Sequence of chain 1.A:
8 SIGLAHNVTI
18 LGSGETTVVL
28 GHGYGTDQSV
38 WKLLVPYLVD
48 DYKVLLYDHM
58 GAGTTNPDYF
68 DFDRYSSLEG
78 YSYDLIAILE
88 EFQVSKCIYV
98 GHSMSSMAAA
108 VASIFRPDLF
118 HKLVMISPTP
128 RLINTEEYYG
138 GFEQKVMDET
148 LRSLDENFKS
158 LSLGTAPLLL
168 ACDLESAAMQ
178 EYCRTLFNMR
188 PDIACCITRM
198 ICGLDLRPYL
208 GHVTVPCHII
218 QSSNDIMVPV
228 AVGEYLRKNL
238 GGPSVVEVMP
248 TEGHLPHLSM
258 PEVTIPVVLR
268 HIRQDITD

A small-molecule ligand and the protein it binds are described below.
Small molecule (SMILES): CC(C)(C)CC(C)(C)c1ccc(OCCOCCOCCOCCOCCOCCOCCOCCOCCO)cc1

Binding-site contacts:
Ligand atom O25 contacts residue VAL143 of chain 1.A at 3.9 Å.
Ligand atom C26 contacts residue MET144 of chain 1.A at 3.9 Å (hydrophobic).
Ligand atom C34 contacts residue THR162 of chain 1.A at 4.2 Å.
Ligand atom C18 contacts residue LEU165 of chain 1.A at 4.0 Å (hydrophobic).
Ligand atom C27 contacts residue THR147 of chain 1.A at 3.7 Å.
Ligand atom C30 contacts residue THR147 of chain 1.A at 4.0 Å.
Ligand atom C37 contacts residue LEU151 of chain 1.A at 3.9 Å (hydrophobic).
Ligand atom C37 contacts residue THR195 of chain 1.A at 3.9 Å.
Ligand atom C26 contacts residue VAL143 of chain 1.A at 3.6 Å (hydrophobic).
Ligand atom C38 contacts residue TYR31 of chain 1.A at 4.3 Å (hydrophobic).
Ligand atom C33 contacts residue THR162 of chain 1.A at 3.9 Å.
Ligand atom C24 contacts residue VAL143 of chain 1.A at 4.0 Å (hydrophobic).
Ligand atom C38 contacts residue THR195 of chain 1.A at 3.7 Å.
Ligand atom C26 contacts residue PHE139 of chain 1.A at 4.4 Å (hydrophobic).
Ligand atom C41 contacts residue LEU166 of chain 1.A at 4.0 Å (hydrophobic).
Ligand atom C26 contacts residue THR147 of chain 1.A at 3.5 Å.
Ligand atom C30 contacts residue MET144 of chain 1.A at 4.0 Å (hydrophobic).
Ligand atom C42 contacts residue THR195 of chain 1.A at 4.4 Å.
Ligand atom C27 contacts residue PHE139 of chain 1.A at 4.2 Å (hydrophobic).
Ligand atom C31 contacts residue LEU158 of chain 1.A at 4.4 Å (hydrophobic).
Ligand atom C27 contacts residue MET144 of chain 1.A at 3.7 Å (hydrophobic).
Ligand atom C40 contacts residue MET224 of chain 1.A at 3.6 Å (hydrophobic).
Ligand atom C37 contacts residue SER159 of chain 1.A at 4.4 Å.
Ligand atom C34 contacts residue LEU158 of chain 1.A at 4.3 Å (hydrophobic).
Ligand atom C21 contacts residue PHE139 of chain 1.A at 4.0 Å (hydrophobic).
Ligand atom C41 contacts residue TYR31 of chain 1.A at 4.0 Å (hydrophobic).
Ligand atom O22 contacts residue PHE139 of chain 1.A at 3.6 Å.
Ligand atom C42 contacts residue CYS199 of chain 1.A at 4.4 Å (hydrophobic).
Ligand atom O28 contacts residue THR147 of chain 1.A at 4.1 Å.
Ligand atom O28 contacts residue PHE139 of chain 1.A at 4.4 Å.
Ligand atom C31 contacts residue CYS199 of chain 1.A at 4.3 Å (hydrophobic).
Ligand atom C36 contacts residue THR162 of chain 1.A at 3.5 Å.
Ligand atom C42 contacts residue ILE198 of chain 1.A at 4.3 Å (hydrophobic).
Ligand atom C33 contacts residue LEU158 of chain 1.A at 4.2 Å (hydrophobic).
Ligand atom O25 contacts residue PHE139 of chain 1.A at 3.6 Å.
Ligand atom C32 contacts residue LEU158 of chain 1.A at 4.2 Å (hydrophobic).
Ligand atom C23 contacts residue PHE139 of chain 1.A at 4.2 Å (hydrophobic).
Ligand atom C29 contacts residue THR147 of chain 1.A at 4.0 Å.
Ligand atom C37 contacts residue LEU158 of chain 1.A at 3.7 Å (hydrophobic).
Ligand atom C36 contacts residue SER159 of chain 1.A at 4.3 Å.